Binding-site contacts:
Ligand atom C22 contacts residue SER52 of chain 1.F at 3.9 Å.
Ligand atom C14 contacts residue GLU26 of chain 1.G at 3.9 Å.
Ligand atom C07 contacts residue TYR62 of chain 1.G at 3.8 Å (hydrophobic).
Ligand atom C14 contacts residue ILE28 of chain 1.G at 3.9 Å (hydrophobic).
Ligand atom BR21 contacts residue LEU23 of chain 1.G at 3.7 Å.
Ligand atom C03 contacts residue LEU48 of chain 1.F at 3.8 Å (hydrophobic).
Ligand atom C02 contacts residue TYR62 of chain 1.G at 3.5 Å (hydrophobic).
Ligand atom N09 contacts residue TYR62 of chain 1.G at 2.7 Å (h-bond).
Ligand atom C02 contacts residue ILE44 of chain 1.F at 3.9 Å (hydrophobic).
Ligand atom BR21 contacts residue PHE49 of chain 1.F at 3.5 Å.
Ligand atom C06 contacts residue TYR82 of chain 1.F at 3.5 Å (hydrophobic).
Ligand atom C02 contacts residue VAL92 of chain 1.G at 3.5 Å (hydrophobic).
Ligand atom C22 contacts residue ARG22 of chain 1.G at 3.8 Å.
Ligand atom C16 contacts residue GLU26 of chain 1.G at 3.9 Å.
Ligand atom C23 contacts residue GLU26 of chain 1.G at 3.4 Å.
Ligand atom C11 contacts residue HIS60 of chain 1.G at 3.4 Å.
Ligand atom C11 contacts residue TYR62 of chain 1.G at 3.2 Å (hydrophobic).
Ligand atom C27 contacts residue TYR62 of chain 1.G at 3.2 Å (hydrophobic).
Ligand atom N13 contacts residue ILE28 of chain 1.G at 3.7 Å.
Ligand atom N01 contacts residue VAL92 of chain 1.G at 3.5 Å.
Ligand atom N01 contacts residue TYR62 of chain 1.G at 3.2 Å.
Ligand atom C18 contacts residue LEU48 of chain 1.F at 3.7 Å (hydrophobic).
Ligand atom C23 contacts residue SER52 of chain 1.F at 3.5 Å.
Ligand atom C10 contacts residue TYR62 of chain 1.G at 3.2 Å (hydrophobic).
Ligand atom C08 contacts residue TRP90 of chain 1.G at 3.6 Å (hydrophobic).
Ligand atom N01 contacts residue ILE44 of chain 1.F at 3.8 Å.
Ligand atom C22 contacts residue GLU26 of chain 1.G at 3.5 Å.
Ligand atom C26 contacts residue TYR62 of chain 1.G at 3.2 Å (hydrophobic).
Ligand atom C12 contacts residue TYR62 of chain 1.G at 3.2 Å (hydrophobic).
Ligand atom C10 contacts residue TRP90 of chain 1.G at 3.4 Å (hydrophobic).
Ligand atom C04 contacts residue THR79 of chain 1.F at 3.6 Å.
Ligand atom C08 contacts residue TYR62 of chain 1.G at 3.6 Å (hydrophobic).
Ligand atom C05 contacts residue TYR82 of chain 1.F at 3.7 Å (hydrophobic).
Ligand atom C19 contacts residue LEU48 of chain 1.F at 3.6 Å (hydrophobic).
Ligand atom C28 contacts residue TYR62 of chain 1.G at 3.3 Å (hydrophobic).
Ligand atom C20 contacts residue PHE49 of chain 1.F at 3.8 Å (hydrophobic).
Ligand atom C17 contacts residue GLU26 of chain 1.G at 3.8 Å.
Ligand atom C19 contacts residue LEU23 of chain 1.G at 3.5 Å (hydrophobic).
Ligand atom BR21 contacts residue ARG22 of chain 1.G at 3.9 Å.
Ligand atom C20 contacts residue GLU26 of chain 1.G at 3.9 Å.

The small molecule below binds the protein below.
Small molecule (SMILES): N#Cc1cccc(CN2CCc3ncn(Cc4ccc(Br)cc4)c(=O)c3C2)c1

Sequence of chain 1.F:
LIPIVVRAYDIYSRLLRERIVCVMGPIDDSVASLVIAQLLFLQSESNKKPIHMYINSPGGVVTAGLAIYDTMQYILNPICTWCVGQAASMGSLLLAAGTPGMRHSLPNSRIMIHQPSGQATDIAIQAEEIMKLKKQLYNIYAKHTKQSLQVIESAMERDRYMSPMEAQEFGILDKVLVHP

Sequence of chain 1.G:
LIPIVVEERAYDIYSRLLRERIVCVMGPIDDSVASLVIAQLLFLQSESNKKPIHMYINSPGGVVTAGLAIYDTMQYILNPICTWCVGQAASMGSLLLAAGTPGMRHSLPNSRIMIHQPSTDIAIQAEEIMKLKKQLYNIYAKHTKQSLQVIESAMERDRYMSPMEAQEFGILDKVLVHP